This small molecule binds to this protein.
Small molecule (SMILES): CC(=O)N[C@H]1[C@H](O[C@H]2[C@H](O)[C@@H](NC(C)=O)CO[C@@H]2CO)O[C@H](CO)[C@@H](O)[C@@H]1O

Sequence of chain 1.C:
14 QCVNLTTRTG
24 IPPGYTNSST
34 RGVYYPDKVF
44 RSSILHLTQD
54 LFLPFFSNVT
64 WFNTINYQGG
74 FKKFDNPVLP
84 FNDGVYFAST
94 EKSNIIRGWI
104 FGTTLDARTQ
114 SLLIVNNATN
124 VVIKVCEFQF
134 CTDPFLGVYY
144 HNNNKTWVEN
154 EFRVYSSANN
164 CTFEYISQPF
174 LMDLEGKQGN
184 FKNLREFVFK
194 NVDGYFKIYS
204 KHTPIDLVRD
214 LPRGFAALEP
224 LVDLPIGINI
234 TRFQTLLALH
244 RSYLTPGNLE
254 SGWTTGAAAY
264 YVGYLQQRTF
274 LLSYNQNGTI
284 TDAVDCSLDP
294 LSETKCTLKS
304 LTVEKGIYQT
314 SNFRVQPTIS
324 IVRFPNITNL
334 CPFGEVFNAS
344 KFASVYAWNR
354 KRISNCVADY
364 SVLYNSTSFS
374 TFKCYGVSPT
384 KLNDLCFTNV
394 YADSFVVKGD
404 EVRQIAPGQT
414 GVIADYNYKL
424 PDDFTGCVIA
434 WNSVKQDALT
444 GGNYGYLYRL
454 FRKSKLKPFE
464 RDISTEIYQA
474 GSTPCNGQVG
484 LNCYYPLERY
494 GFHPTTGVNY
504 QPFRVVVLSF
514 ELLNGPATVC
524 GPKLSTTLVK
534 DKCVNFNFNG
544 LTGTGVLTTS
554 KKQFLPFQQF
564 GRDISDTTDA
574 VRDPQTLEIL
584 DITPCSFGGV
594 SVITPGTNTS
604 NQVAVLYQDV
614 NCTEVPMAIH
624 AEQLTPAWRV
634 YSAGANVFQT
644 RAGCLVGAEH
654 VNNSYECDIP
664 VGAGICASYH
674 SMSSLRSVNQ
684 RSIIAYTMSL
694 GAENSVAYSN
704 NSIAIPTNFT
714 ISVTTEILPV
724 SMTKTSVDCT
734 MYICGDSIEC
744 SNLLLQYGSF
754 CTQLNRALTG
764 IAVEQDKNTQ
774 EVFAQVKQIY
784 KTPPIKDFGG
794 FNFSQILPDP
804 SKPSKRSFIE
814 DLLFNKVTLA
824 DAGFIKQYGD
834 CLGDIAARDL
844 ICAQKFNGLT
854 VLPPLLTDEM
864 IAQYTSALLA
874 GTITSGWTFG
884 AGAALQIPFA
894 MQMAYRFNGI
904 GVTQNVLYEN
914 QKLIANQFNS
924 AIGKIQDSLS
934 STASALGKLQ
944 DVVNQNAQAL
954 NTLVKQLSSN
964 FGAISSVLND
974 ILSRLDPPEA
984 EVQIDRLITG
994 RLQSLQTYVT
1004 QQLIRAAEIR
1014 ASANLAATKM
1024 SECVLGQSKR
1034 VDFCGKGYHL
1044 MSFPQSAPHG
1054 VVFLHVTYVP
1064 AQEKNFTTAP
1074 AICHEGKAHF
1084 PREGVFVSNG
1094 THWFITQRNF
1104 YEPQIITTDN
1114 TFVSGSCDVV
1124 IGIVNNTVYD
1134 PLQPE

Binding-site contacts:
Ligand atom O4 contacts residue GLU491 of chain 1.C at 4.4 Å.
Ligand atom C4 contacts residue ASN368 of chain 1.A at 4.2 Å.
Ligand atom C1 contacts residue GLU491 of chain 1.C at 4.0 Å.
Ligand atom C8 contacts residue GLU491 of chain 1.C at 4.0 Å.
Ligand atom C8 contacts residue ASN368 of chain 1.A at 4.4 Å.
Ligand atom O5 contacts residue ASN368 of chain 1.A at 2.4 Å (h-bond).
Ligand atom N2 contacts residue ASN368 of chain 1.A at 2.9 Å (h-bond).
Ligand atom C8 contacts residue PHE454 of chain 1.C at 3.8 Å (hydrophobic).
Ligand atom C2 contacts residue ASN368 of chain 1.A at 2.5 Å.
Ligand atom C3 contacts residue GLU491 of chain 1.C at 3.7 Å.
Ligand atom C7 contacts residue GLU491 of chain 1.C at 4.1 Å.
Ligand atom O7 contacts residue ASN368 of chain 1.A at 3.0 Å (h-bond).
Ligand atom C2 contacts residue GLU491 of chain 1.C at 4.1 Å.
Ligand atom C5 contacts residue GLU491 of chain 1.C at 4.2 Å.
Ligand atom C4 contacts residue GLU491 of chain 1.C at 4.3 Å.
Ligand atom C8 contacts residue LEU453 of chain 1.C at 4.4 Å (hydrophobic).
Ligand atom C7 contacts residue ASN368 of chain 1.A at 3.2 Å.
Ligand atom C8 contacts residue TYR447 of chain 1.C at 4.0 Å (hydrophobic).
Ligand atom C8 contacts residue ARG492 of chain 1.C at 4.3 Å.
Ligand atom C1 contacts residue ASN368 of chain 1.A at 1.4 Å.
Ligand atom C5 contacts residue ASN368 of chain 1.A at 3.6 Å.
Ligand atom N2 contacts residue GLU491 of chain 1.C at 3.3 Å (salt-bridge).
Ligand atom C3 contacts residue ASN368 of chain 1.A at 3.8 Å.

Sequence of chain 1.A:
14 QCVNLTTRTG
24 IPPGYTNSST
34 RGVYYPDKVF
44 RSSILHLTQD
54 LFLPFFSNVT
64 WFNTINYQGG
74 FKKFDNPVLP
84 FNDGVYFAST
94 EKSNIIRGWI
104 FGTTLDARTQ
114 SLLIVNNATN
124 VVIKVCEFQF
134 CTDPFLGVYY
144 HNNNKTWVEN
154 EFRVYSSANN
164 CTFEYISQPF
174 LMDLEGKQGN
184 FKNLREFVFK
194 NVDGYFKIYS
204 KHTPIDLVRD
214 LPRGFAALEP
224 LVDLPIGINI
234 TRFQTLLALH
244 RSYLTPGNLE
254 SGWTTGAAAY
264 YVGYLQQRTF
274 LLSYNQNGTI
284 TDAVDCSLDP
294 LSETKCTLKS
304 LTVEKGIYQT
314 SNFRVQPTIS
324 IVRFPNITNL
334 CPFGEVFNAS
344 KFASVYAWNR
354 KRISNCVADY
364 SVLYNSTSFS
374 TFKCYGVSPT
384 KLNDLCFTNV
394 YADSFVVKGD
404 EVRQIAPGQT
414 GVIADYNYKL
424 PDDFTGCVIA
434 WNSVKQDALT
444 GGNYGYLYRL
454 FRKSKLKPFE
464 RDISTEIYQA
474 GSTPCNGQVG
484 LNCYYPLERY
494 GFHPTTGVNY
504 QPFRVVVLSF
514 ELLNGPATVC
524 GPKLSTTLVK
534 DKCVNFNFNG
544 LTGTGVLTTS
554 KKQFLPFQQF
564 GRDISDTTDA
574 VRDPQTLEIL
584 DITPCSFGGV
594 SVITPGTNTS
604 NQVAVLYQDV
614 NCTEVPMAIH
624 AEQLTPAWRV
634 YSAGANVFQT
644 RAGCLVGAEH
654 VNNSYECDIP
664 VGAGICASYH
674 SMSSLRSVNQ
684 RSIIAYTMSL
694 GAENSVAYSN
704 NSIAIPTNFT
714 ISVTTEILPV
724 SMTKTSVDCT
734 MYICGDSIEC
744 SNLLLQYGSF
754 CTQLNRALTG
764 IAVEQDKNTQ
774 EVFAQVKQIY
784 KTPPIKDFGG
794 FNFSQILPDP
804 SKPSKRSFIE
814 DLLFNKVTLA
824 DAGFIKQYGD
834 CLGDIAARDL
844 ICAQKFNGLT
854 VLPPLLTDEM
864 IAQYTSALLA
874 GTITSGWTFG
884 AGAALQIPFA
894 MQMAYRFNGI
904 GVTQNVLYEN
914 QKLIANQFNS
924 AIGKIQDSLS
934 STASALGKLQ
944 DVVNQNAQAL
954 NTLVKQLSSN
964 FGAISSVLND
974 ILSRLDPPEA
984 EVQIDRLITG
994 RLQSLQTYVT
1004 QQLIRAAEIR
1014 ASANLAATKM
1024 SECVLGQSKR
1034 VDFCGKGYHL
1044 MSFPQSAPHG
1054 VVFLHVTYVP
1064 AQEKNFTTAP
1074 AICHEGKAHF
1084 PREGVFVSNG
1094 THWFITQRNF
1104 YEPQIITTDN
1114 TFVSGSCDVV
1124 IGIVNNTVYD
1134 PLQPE